Binding-site contacts:
Ligand atom N2 contacts residue ASP513 of chain 1.A at 4.2 Å.
Ligand atom O7 contacts residue ASP513 of chain 1.A at 3.6 Å.
Ligand atom O5 contacts residue ASN504 of chain 1.A at 2.4 Å (h-bond).
Ligand atom C2 contacts residue ASN504 of chain 1.A at 2.5 Å.
Ligand atom C1 contacts residue ASP513 of chain 1.A at 3.6 Å.
Ligand atom O7 contacts residue ASN504 of chain 1.A at 4.2 Å.
Ligand atom C7 contacts residue ASN504 of chain 1.A at 3.8 Å.
Ligand atom C8 contacts residue LEU485 of chain 1.A at 4.3 Å (hydrophobic).
Ligand atom O5 contacts residue ASP513 of chain 1.A at 4.2 Å.
Ligand atom C7 contacts residue ASP513 of chain 1.A at 3.9 Å.
Ligand atom C1 contacts residue ASN504 of chain 1.A at 1.4 Å.
Ligand atom C4 contacts residue ASN504 of chain 1.A at 4.2 Å.
Ligand atom C8 contacts residue ASP513 of chain 1.A at 4.0 Å.
Ligand atom N2 contacts residue ASN504 of chain 1.A at 3.0 Å (h-bond).
Ligand atom C2 contacts residue ASP513 of chain 1.A at 3.9 Å.
Ligand atom C5 contacts residue ASN504 of chain 1.A at 3.6 Å.
Ligand atom C3 contacts residue ASN504 of chain 1.A at 3.9 Å.

Sequence of chain 1.A:
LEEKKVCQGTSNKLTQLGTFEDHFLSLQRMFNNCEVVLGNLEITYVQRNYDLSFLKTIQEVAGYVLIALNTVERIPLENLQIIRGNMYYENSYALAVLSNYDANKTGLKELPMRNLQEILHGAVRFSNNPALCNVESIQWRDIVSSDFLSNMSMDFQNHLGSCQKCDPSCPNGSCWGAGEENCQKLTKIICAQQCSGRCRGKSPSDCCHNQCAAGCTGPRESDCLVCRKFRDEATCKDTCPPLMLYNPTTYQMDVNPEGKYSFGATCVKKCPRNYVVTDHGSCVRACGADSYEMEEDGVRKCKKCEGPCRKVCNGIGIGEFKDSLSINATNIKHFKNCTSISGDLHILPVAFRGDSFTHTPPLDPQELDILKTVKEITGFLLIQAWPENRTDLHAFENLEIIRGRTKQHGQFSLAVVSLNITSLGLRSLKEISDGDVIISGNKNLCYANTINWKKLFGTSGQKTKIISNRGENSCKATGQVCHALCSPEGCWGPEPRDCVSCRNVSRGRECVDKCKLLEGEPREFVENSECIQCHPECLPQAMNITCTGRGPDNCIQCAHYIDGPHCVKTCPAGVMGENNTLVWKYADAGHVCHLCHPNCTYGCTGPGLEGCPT

The small molecule below binds the protein below.
Small molecule (SMILES): CC(=O)N[C@@H]1[C@@H](O)[C@H](O)[C@@H](CO)O[C@H]1O